Binding-site contacts:
Ligand atom C6 contacts residue GLN182 of chain 1.B at 3.6 Å.
Ligand atom N32 contacts residue ALA180 of chain 1.B at 3.5 Å (h-bond).
Ligand atom C9 contacts residue GLN182 of chain 1.B at 3.3 Å.
Ligand atom CL2 contacts residue GLY206 of chain 1.B at 3.4 Å.
Ligand atom CL2 contacts residue GLU207 of chain 1.B at 3.6 Å.
Ligand atom C5 contacts residue GLN182 of chain 1.B at 3.5 Å.
Ligand atom C31 contacts residue ASP179 of chain 1.B at 3.3 Å.
Ligand atom N32 contacts residue ASP179 of chain 1.B at 2.7 Å (salt-bridge).
Ligand atom C4 contacts residue GLN182 of chain 1.B at 3.6 Å.
Ligand atom C24 contacts residue TRP205 of chain 1.B at 3.6 Å (hydrophobic).
Ligand atom O45 contacts residue TRP205 of chain 1.B at 3.3 Å.
Ligand atom C21 contacts residue GLN182 of chain 1.B at 3.6 Å.
Ligand atom C29 contacts residue TRP205 of chain 1.B at 3.6 Å (hydrophobic).
Ligand atom C17 contacts residue GLY208 of chain 1.B at 3.6 Å.
Ligand atom C25 contacts residue GLY206 of chain 1.B at 3.5 Å.
Ligand atom C2 contacts residue GLN182 of chain 1.B at 3.7 Å.
Ligand atom C1 contacts residue GLU135 of chain 1.B at 3.7 Å.
Ligand atom C25 contacts residue GLY208 of chain 1.B at 3.1 Å.
Ligand atom C17 contacts residue GLY206 of chain 1.B at 3.3 Å.
Ligand atom C22 contacts residue SER185 of chain 1.B at 3.6 Å.
Ligand atom C31 contacts residue ALA180 of chain 1.B at 3.2 Å (hydrophobic).
Ligand atom N53 contacts residue GLY208 of chain 1.B at 3.1 Å (h-bond).
Ligand atom N32 contacts residue GLY216 of chain 1.B at 3.3 Å.
Ligand atom C27 contacts residue TRP205 of chain 1.B at 3.6 Å (hydrophobic).
Ligand atom N53 contacts residue ALA180 of chain 1.B at 3.3 Å (h-bond).
Ligand atom C26 contacts residue TRP205 of chain 1.B at 3.7 Å (hydrophobic).
Ligand atom C28 contacts residue TRP205 of chain 1.B at 3.2 Å (hydrophobic).
Ligand atom N53 contacts residue ASP179 of chain 1.B at 2.6 Å (salt-bridge).
Ligand atom C1 contacts residue CYS181 of chain 1.B at 3.6 Å (hydrophobic).
Ligand atom C1 contacts residue GLN182 of chain 1.B at 3.6 Å.
Ligand atom C2 contacts residue CYS209 of chain 1.B at 3.2 Å (hydrophobic).
Ligand atom C29 contacts residue GLY206 of chain 1.B at 3.6 Å.
Ligand atom C26 contacts residue TYR85 of chain 1.B at 3.7 Å (hydrophobic).
Ligand atom CL2 contacts residue PHE162 of chain 1.B at 3.6 Å.
Ligand atom CL1 contacts residue THR84 of chain 1.B at 3.6 Å.
Ligand atom C13 contacts residue TYR85 of chain 1.B at 3.6 Å (hydrophobic).
Ligand atom C1 contacts residue CYS209 of chain 1.B at 3.7 Å (hydrophobic).
Ligand atom C18 contacts residue GLY206 of chain 1.B at 3.6 Å.
Ligand atom C3 contacts residue GLN182 of chain 1.B at 3.7 Å.
Ligand atom C6 contacts residue ARG132 of chain 1.B at 3.5 Å.

A protein and the small-molecule ligand that binds it are described below.
Small molecule (SMILES): Cc1cccc2c1cc(C(=O)NCc1cc(Cl)cc(Cl)c1)n2Cc1cccc(C(=N)N)c1

Sequence of chain 1.B:
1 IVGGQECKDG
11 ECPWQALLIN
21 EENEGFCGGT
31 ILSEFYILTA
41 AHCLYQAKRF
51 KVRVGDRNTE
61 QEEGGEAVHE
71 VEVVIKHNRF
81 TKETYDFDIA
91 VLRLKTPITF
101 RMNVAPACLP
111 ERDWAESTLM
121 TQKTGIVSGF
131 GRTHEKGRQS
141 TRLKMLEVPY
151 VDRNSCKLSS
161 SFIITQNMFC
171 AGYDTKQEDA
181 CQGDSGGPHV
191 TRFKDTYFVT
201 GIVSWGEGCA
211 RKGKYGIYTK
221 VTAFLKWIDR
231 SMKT